This protein binds this small molecule.
Small molecule (SMILES): Nc1ncnc2c1ncn2[C@H]1C[C@H](O)[C@@H](COP(=O)(O)O)O1

Sequence of chain 1.LA:
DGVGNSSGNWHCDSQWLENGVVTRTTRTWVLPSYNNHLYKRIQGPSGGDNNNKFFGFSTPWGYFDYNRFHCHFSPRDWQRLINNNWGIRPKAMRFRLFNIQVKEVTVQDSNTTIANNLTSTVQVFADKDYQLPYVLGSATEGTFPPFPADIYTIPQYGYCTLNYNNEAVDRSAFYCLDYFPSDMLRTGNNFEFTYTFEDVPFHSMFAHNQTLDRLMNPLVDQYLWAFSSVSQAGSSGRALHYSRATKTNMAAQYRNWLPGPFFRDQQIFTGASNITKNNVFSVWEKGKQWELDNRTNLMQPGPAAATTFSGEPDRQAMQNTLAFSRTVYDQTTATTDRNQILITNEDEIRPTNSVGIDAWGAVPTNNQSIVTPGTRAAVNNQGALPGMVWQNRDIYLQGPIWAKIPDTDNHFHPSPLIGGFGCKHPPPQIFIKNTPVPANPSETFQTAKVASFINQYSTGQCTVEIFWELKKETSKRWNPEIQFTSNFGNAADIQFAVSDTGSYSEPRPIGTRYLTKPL

Binding-site contacts:
Ligand atom C4' contacts residue HIS429 of chain 1.DA at 3.9 Å.
Ligand atom C2 contacts residue GLY438 of chain 1.DA at 3.9 Å.
Ligand atom N6 contacts residue ASN408 of chain 1.DA at 3.9 Å.
Ligand atom O4' contacts residue ASN426 of chain 1.LA at 4.0 Å.
Ligand atom N7 contacts residue ASN408 of chain 1.DA at 3.5 Å (h-bond).
Ligand atom P contacts residue ASP425 of chain 1.LA at 3.7 Å.
Ligand atom N7 contacts residue SER431 of chain 1.DA at 3.8 Å.
Ligand atom C2 contacts residue PRO430 of chain 1.DA at 3.8 Å (hydrophobic).
Ligand atom C5 contacts residue SER431 of chain 1.DA at 4.0 Å.
Ligand atom O2P contacts residue HIS427 of chain 1.LA at 3.1 Å.
Ligand atom N3 contacts residue PRO430 of chain 1.DA at 4.1 Å.
Ligand atom C5' contacts residue HIS429 of chain 1.DA at 3.1 Å.
Ligand atom C6 contacts residue PRO430 of chain 1.DA at 3.7 Å (hydrophobic).
Ligand atom C6 contacts residue SER431 of chain 1.DA at 3.8 Å.
Ligand atom N6 contacts residue GLY436 of chain 1.DA at 3.8 Å.
Ligand atom C8 contacts residue ASP425 of chain 1.LA at 4.1 Å.
Ligand atom N3 contacts residue PRO217 of chain 1.DA at 3.9 Å.
Ligand atom N6 contacts residue SER431 of chain 1.DA at 3.3 Å.
Ligand atom C3' contacts residue HIS429 of chain 1.DA at 3.7 Å.
Ligand atom O2P contacts residue ASN426 of chain 1.LA at 3.3 Å.
Ligand atom N6 contacts residue PRO432 of chain 1.DA at 4.0 Å.
Ligand atom C8 contacts residue ASN426 of chain 1.LA at 3.0 Å.
Ligand atom N9 contacts residue ASN426 of chain 1.LA at 4.1 Å.
Ligand atom N6 contacts residue PRO430 of chain 1.DA at 4.1 Å.
Ligand atom N6 contacts residue GLY438 of chain 1.DA at 4.2 Å.
Ligand atom N1 contacts residue PRO217 of chain 1.DA at 4.1 Å.
Ligand atom N1 contacts residue PRO430 of chain 1.DA at 3.5 Å (h-bond).
Ligand atom O5' contacts residue HIS429 of chain 1.DA at 4.2 Å.
Ligand atom C2' contacts residue PRO430 of chain 1.DA at 3.5 Å (hydrophobic).
Ligand atom C2' contacts residue HIS429 of chain 1.DA at 3.7 Å.
Ligand atom C2 contacts residue PRO217 of chain 1.DA at 3.8 Å (hydrophobic).
Ligand atom O2P contacts residue ASP425 of chain 1.LA at 3.2 Å (salt-bridge).
Ligand atom C5 contacts residue PRO217 of chain 1.DA at 3.8 Å (hydrophobic).
Ligand atom N9 contacts residue PRO217 of chain 1.DA at 4.2 Å.
Ligand atom C4 contacts residue PRO217 of chain 1.DA at 3.8 Å (hydrophobic).
Ligand atom N7 contacts residue ASN426 of chain 1.LA at 3.5 Å (h-bond).
Ligand atom O4' contacts residue HIS429 of chain 1.DA at 4.0 Å.
Ligand atom C5' contacts residue HIS427 of chain 1.LA at 4.0 Å.
Ligand atom N1 contacts residue GLY438 of chain 1.DA at 3.7 Å.
Ligand atom C6 contacts residue PRO217 of chain 1.DA at 4.0 Å (hydrophobic).

Sequence of chain 1.DA:
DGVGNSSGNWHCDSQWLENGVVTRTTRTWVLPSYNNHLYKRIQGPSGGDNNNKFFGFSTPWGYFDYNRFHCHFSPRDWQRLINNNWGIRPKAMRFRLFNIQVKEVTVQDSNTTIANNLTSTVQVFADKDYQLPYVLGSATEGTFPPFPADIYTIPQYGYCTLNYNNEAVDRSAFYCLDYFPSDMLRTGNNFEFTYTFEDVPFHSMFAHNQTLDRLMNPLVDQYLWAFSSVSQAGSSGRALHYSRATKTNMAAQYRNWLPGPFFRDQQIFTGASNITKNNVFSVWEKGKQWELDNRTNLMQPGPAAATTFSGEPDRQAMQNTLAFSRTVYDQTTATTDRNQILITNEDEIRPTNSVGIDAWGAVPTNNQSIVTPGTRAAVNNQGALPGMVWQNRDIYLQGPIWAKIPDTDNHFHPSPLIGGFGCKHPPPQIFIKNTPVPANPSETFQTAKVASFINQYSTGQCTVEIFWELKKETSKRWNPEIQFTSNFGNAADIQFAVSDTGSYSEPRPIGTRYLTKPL